Sequence of chain 1.C:
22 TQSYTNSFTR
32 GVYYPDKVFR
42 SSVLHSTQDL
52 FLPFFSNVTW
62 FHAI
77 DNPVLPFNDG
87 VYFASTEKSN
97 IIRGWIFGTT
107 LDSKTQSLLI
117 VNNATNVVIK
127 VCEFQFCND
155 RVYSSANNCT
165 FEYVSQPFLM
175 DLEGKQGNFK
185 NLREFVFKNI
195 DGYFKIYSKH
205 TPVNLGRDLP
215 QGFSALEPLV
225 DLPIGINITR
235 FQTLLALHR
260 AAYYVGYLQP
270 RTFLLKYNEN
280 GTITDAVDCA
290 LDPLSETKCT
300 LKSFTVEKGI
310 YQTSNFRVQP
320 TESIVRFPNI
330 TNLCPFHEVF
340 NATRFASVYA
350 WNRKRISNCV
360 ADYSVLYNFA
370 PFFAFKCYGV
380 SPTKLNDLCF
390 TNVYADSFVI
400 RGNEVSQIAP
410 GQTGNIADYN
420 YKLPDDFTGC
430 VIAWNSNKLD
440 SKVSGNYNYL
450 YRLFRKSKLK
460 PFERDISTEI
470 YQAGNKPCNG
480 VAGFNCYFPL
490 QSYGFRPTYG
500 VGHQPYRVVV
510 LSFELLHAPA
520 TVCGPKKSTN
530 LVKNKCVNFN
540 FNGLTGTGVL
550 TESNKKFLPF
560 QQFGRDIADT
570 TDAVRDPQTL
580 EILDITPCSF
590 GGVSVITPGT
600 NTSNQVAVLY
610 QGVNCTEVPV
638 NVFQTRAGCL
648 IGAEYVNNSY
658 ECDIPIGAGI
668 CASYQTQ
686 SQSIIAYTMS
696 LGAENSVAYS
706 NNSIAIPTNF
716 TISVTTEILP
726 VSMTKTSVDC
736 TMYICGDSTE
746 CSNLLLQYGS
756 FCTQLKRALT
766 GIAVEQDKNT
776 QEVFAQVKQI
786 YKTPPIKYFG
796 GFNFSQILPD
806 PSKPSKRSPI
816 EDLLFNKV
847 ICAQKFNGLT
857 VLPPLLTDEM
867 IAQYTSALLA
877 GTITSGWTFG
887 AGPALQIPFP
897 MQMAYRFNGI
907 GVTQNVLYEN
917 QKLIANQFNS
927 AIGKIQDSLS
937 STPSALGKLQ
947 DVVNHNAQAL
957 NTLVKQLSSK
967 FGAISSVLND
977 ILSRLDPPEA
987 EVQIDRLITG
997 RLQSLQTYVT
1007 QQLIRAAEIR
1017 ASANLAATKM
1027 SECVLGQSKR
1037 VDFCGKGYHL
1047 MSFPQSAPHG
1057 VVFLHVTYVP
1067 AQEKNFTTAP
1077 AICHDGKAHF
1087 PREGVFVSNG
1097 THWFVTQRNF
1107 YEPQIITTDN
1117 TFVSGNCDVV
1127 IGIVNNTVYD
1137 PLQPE

The small molecule below binds the protein below.
Small molecule (SMILES): CC(=O)N[C@@H]1[C@@H](O)[C@H](O)[C@@H](CO)O[C@H]1O

Binding-site contacts:
Ligand atom C3 contacts residue ASN328 of chain 1.C at 3.8 Å.
Ligand atom N2 contacts residue ASN328 of chain 1.C at 2.9 Å (h-bond).
Ligand atom C8 contacts residue LEU579 of chain 1.C at 4.5 Å (hydrophobic).
Ligand atom C4 contacts residue ASN328 of chain 1.C at 4.2 Å.
Ligand atom C2 contacts residue ASN328 of chain 1.C at 2.5 Å.
Ligand atom N2 contacts residue GLN577 of chain 1.C at 3.5 Å (h-bond).
Ligand atom O7 contacts residue ASN328 of chain 1.C at 4.1 Å.
Ligand atom C8 contacts residue THR578 of chain 1.C at 4.5 Å.
Ligand atom C7 contacts residue ASN328 of chain 1.C at 3.7 Å.
Ligand atom O5 contacts residue ASN328 of chain 1.C at 2.4 Å (h-bond).
Ligand atom C8 contacts residue GLN577 of chain 1.C at 3.3 Å.
Ligand atom C6 contacts residue ASN328 of chain 1.C at 4.2 Å.
Ligand atom C1 contacts residue ASN328 of chain 1.C at 1.4 Å.
Ligand atom C5 contacts residue ASN328 of chain 1.C at 3.7 Å.
Ligand atom C7 contacts residue GLN577 of chain 1.C at 3.9 Å.